A protein and the small-molecule ligand that binds it are described below.
Small molecule (SMILES): O=c1[nH]cnc2c1ncn2[C@@H]1O[C@H](COP(=O)(O)O)[C@@H](O)[C@H]1O

Binding-site contacts:
Ligand atom O1P contacts residue GLY328 of chain 2.B at 3.6 Å.
Ligand atom O3' contacts residue SER68 of chain 2.B at 2.6 Å (h-bond).
Ligand atom N1 contacts residue GLN441 of chain 2.B at 2.8 Å (h-bond).
Ligand atom O3P contacts residue SER329 of chain 2.B at 2.7 Å (h-bond).
Ligand atom N1 contacts residue CYS331 of chain 2.B at 3.5 Å.
Ligand atom O3' contacts residue ASP364 of chain 2.B at 2.5 Å (salt-bridge).
Ligand atom O3P contacts residue SER388 of chain 2.B at 2.8 Å (h-bond).
Ligand atom O6 contacts residue GLY415 of chain 2.B at 2.8 Å (h-bond).
Ligand atom C4' contacts residue ASP364 of chain 2.B at 3.5 Å.
Ligand atom O3' contacts residue ARG322 of chain 2.B at 3.0 Å (salt-bridge).
Ligand atom O2' contacts residue ARG322 of chain 2.B at 3.1 Å (salt-bridge).
Ligand atom C4 contacts residue MOA1 of chain 2.H at 3.6 Å.
Ligand atom O2' contacts residue ASP364 of chain 2.B at 2.6 Å (salt-bridge).
Ligand atom N7 contacts residue GLY413 of chain 2.B at 3.3 Å.
Ligand atom N1 contacts residue MOA1 of chain 2.H at 3.1 Å (h-bond).
Ligand atom O1P contacts residue SER329 of chain 2.B at 3.0 Å (h-bond).
Ligand atom O3P contacts residue GLY387 of chain 2.B at 3.6 Å.
Ligand atom C6 contacts residue MOA1 of chain 2.H at 3.6 Å.
Ligand atom O2' contacts residue MOA1 of chain 2.H at 3.5 Å.
Ligand atom C2 contacts residue CYS331 of chain 2.B at 2.8 Å (hydrophobic).
Ligand atom O1P contacts residue GLY366 of chain 2.B at 3.2 Å (h-bond).
Ligand atom C8 contacts residue MET70 of chain 2.B at 3.5 Å (hydrophobic).
Ligand atom O2P contacts residue GLY387 of chain 2.B at 2.9 Å (h-bond).
Ligand atom O4' contacts residue GLY328 of chain 2.B at 3.6 Å.
Ligand atom C3' contacts residue ASP364 of chain 2.B at 3.5 Å.
Ligand atom N7 contacts residue MET414 of chain 2.B at 2.9 Å (h-bond).
Ligand atom C3' contacts residue SER68 of chain 2.B at 3.1 Å.
Ligand atom O6 contacts residue MET414 of chain 2.B at 3.3 Å (h-bond).
Ligand atom P contacts residue SER329 of chain 2.B at 3.6 Å.
Ligand atom O5' contacts residue GLY328 of chain 2.B at 3.3 Å.
Ligand atom N3 contacts residue CYS331 of chain 2.B at 3.2 Å.
Ligand atom C5' contacts residue TYR411 of chain 2.B at 3.5 Å (hydrophobic).
Ligand atom O3' contacts residue MET385 of chain 2.B at 3.6 Å (h-bond).
Ligand atom O3P contacts residue TYR411 of chain 2.B at 2.9 Å (h-bond).
Ligand atom C2 contacts residue GLN441 of chain 2.B at 3.5 Å.
Ligand atom O6 contacts residue GLY442 of chain 2.B at 3.2 Å.
Ligand atom O6 contacts residue GLY413 of chain 2.B at 3.2 Å.
Ligand atom C2' contacts residue ARG322 of chain 2.B at 3.4 Å.
Ligand atom N3 contacts residue MOA1 of chain 2.H at 3.2 Å.
Ligand atom C2 contacts residue MOA1 of chain 2.H at 3.1 Å.

Sequence of chain 2.B:
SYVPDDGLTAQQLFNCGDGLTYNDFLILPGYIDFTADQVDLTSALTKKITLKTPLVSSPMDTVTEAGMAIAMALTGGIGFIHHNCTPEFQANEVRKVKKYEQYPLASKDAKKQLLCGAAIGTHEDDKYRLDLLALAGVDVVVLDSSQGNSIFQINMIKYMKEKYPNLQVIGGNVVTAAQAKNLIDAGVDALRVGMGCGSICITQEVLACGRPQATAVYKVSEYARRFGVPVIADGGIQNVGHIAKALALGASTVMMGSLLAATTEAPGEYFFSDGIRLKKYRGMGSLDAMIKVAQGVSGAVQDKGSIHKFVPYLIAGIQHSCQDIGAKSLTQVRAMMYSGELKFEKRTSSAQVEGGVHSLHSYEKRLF